Binding-site contacts:
Ligand atom O3' contacts residue ARG19 of chain 2.A at 3.6 Å (salt-bridge).
Ligand atom OP2 contacts residue ARG19 of chain 2.A at 2.1 Å (salt-bridge).
Ligand atom OP1 contacts residue ARG15 of chain 2.A at 2.5 Å.
Ligand atom O5' contacts residue ARG15 of chain 2.A at 3.6 Å.
Ligand atom OP2 contacts residue ALA16 of chain 2.A at 4.1 Å.
Ligand atom C4 contacts residue A3 of chain 2.B at 3.6 Å.
Ligand atom C3' contacts residue ARG15 of chain 2.A at 3.8 Å.
Ligand atom O4 contacts residue A1 of chain 2.B at 3.0 Å (h-bond).
Ligand atom C1' contacts residue ARG19 of chain 2.A at 4.3 Å.
Ligand atom C2 contacts residue A3 of chain 2.B at 3.5 Å.
Ligand atom C6 contacts residue ARG19 of chain 2.A at 2.7 Å.
Ligand atom O5' contacts residue ARG19 of chain 2.A at 2.1 Å (salt-bridge).
Ligand atom O2 contacts residue A3 of chain 2.B at 3.2 Å.
Ligand atom C4' contacts residue ARG19 of chain 2.A at 3.7 Å.
Ligand atom N3 contacts residue A2 of chain 2.B at 3.7 Å.
Ligand atom N1 contacts residue ARG19 of chain 2.A at 3.9 Å.
Ligand atom O2 contacts residue A2 of chain 2.B at 3.7 Å.
Ligand atom OP1 contacts residue MET14 of chain 2.A at 3.8 Å.
Ligand atom OP1 contacts residue LYS18 of chain 2.A at 3.7 Å.
Ligand atom C5' contacts residue ARG15 of chain 2.A at 2.5 Å.
Ligand atom O4 contacts residue A3 of chain 2.B at 2.8 Å (h-bond).
Ligand atom C5' contacts residue ARG19 of chain 2.A at 3.2 Å.
Ligand atom C4' contacts residue ARG15 of chain 2.A at 3.3 Å.
Ligand atom C4 contacts residue A1 of chain 2.B at 3.4 Å.
Ligand atom C3' contacts residue ARG19 of chain 2.A at 3.4 Å.
Ligand atom OP1 contacts residue ARG19 of chain 2.A at 4.1 Å.
Ligand atom N3 contacts residue A3 of chain 2.B at 2.8 Å (h-bond).
Ligand atom O3' contacts residue ARG15 of chain 2.A at 3.1 Å (salt-bridge).
Ligand atom O4' contacts residue ARG19 of chain 2.A at 3.9 Å.
Ligand atom C4 contacts residue ARG19 of chain 2.A at 3.9 Å.
Ligand atom OP2 contacts residue ARG15 of chain 2.A at 2.5 Å.
Ligand atom N1 contacts residue A3 of chain 2.B at 4.3 Å.
Ligand atom P contacts residue ARG15 of chain 2.A at 3.1 Å.
Ligand atom O2 contacts residue A1 of chain 2.B at 2.7 Å (h-bond).
Ligand atom C2' contacts residue ARG19 of chain 2.A at 3.6 Å.
Ligand atom C2 contacts residue A1 of chain 2.B at 3.1 Å.
Ligand atom C5 contacts residue ARG19 of chain 2.A at 2.9 Å.
Ligand atom P contacts residue ARG19 of chain 2.A at 2.8 Å.
Ligand atom N3 contacts residue A1 of chain 2.B at 2.7 Å (h-bond).
Ligand atom C2 contacts residue A2 of chain 2.B at 3.9 Å.

Sequence of chain 2.A:
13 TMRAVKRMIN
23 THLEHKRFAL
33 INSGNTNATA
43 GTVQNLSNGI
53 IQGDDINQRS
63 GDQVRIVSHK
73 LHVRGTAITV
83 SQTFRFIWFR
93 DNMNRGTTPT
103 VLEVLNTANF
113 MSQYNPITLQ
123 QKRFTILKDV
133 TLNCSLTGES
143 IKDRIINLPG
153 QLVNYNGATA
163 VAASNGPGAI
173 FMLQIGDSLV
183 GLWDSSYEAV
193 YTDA

This small molecule binds to this protein.
Small molecule (SMILES): O=c1ccn([C@@H]2O[C@H](CO[P](=O)(O)O[C@H]3[C@@H](O)[C@H](n4ccc(=O)[nH]c4=O)O[C@@H]3CO[P](=O)(O)O[C@H]3[C@@H](O)[C@H](n4ccc(=O)[nH]c4=O)O[C@@H]3CO[P](=O)(O)O[C@H]3[C@@H](O)[C@H](n4ccc(=O)[nH]c4=O)O[C@@H]3COP(=O)=O)[C@@H](O)[C@H]2O)c(=O)[nH]1